Binding-site contacts:
Ligand atom O4 contacts residue VAL47 of chain 1.A at 2.6 Å (h-bond).
Ligand atom C2 contacts residue BG61 of chain 1.D at 0.0 Å.
Ligand atom O4 contacts residue BG61 of chain 1.D at 0.0 Å (h-bond).
Ligand atom O3 contacts residue BG61 of chain 1.D at 0.0 Å (h-bond).
Ligand atom C4 contacts residue VAL47 of chain 1.A at 3.1 Å (hydrophobic).
Ligand atom C5 contacts residue BG61 of chain 1.D at 0.0 Å.
Ligand atom P contacts residue BG61 of chain 1.D at 0.0 Å.
Ligand atom O2P contacts residue BG61 of chain 1.D at 0.0 Å (h-bond).
Ligand atom O2P contacts residue ARG49 of chain 1.A at 3.0 Å (salt-bridge).
Ligand atom O1P contacts residue HIS20 of chain 1.A at 3.6 Å.
Ligand atom O1 contacts residue GLY46 of chain 1.A at 3.4 Å.
Ligand atom O6 contacts residue SER116 of chain 1.A at 3.5 Å.
Ligand atom P contacts residue ARG49 of chain 1.A at 3.6 Å.
Ligand atom O3P contacts residue ARG49 of chain 1.A at 2.9 Å (salt-bridge).
Ligand atom O1 contacts residue BEF1 of chain 1.E at 2.9 Å.
Ligand atom C4 contacts residue BG61 of chain 1.D at 0.0 Å.
Ligand atom O3 contacts residue LEU44 of chain 1.A at 3.2 Å (h-bond).
Ligand atom O2P contacts residue LYS117 of chain 1.A at 2.8 Å (salt-bridge).
Ligand atom O1 contacts residue ALA115 of chain 1.A at 3.5 Å.
Ligand atom C6 contacts residue ALA115 of chain 1.A at 3.7 Å (hydrophobic).
Ligand atom C1 contacts residue BG61 of chain 1.D at 0.0 Å.
Ligand atom C6 contacts residue SER116 of chain 1.A at 3.7 Å.
Ligand atom O1 contacts residue BG61 of chain 1.D at 1.3 Å.
Ligand atom O2 contacts residue ASP10 of chain 1.A at 2.6 Å (salt-bridge).
Ligand atom C3 contacts residue BG61 of chain 1.D at 0.0 Å.
Ligand atom C5 contacts residue VAL47 of chain 1.A at 3.2 Å (hydrophobic).
Ligand atom O1P contacts residue ASN118 of chain 1.A at 2.8 Å (h-bond).
Ligand atom O1P contacts residue SER116 of chain 1.A at 3.0 Å (h-bond).
Ligand atom O2P contacts residue SER116 of chain 1.A at 3.5 Å.
Ligand atom C6 contacts residue BG61 of chain 1.D at 0.0 Å.
Ligand atom C3 contacts residue VAL47 of chain 1.A at 3.3 Å (hydrophobic).
Ligand atom O2 contacts residue GLY46 of chain 1.A at 2.9 Å (h-bond).
Ligand atom O6 contacts residue HIS20 of chain 1.A at 3.7 Å.
Ligand atom C2 contacts residue ASP10 of chain 1.A at 3.5 Å.
Ligand atom O5 contacts residue SER116 of chain 1.A at 3.6 Å (h-bond).
Ligand atom O2 contacts residue BG61 of chain 1.D at 0.0 Å (h-bond).
Ligand atom O5 contacts residue BG61 of chain 1.D at 0.0 Å (h-bond).
Ligand atom O3P contacts residue BG61 of chain 1.D at 0.0 Å (h-bond).
Ligand atom O1P contacts residue BG61 of chain 1.D at 0.0 Å (h-bond).
Ligand atom O6 contacts residue BG61 of chain 1.D at 0.0 Å (h-bond).

Sequence of chain 1.A:
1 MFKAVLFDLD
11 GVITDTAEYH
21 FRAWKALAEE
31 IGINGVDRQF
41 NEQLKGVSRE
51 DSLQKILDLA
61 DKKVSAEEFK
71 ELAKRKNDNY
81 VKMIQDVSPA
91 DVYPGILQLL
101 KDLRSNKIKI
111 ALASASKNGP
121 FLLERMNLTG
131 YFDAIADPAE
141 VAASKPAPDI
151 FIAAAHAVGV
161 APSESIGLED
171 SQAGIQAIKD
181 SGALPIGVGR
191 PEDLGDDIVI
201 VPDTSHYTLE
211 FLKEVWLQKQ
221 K

A protein and the small-molecule ligand that binds it are described below.
Small molecule (SMILES): O=P(O)(O)OC[C@H]1O[C@H](O)[C@H](O)[C@@H](O)[C@@H]1O